Binding-site contacts:
Ligand atom O6 contacts residue SER284 of chain 35.H at 2.6 Å (h-bond).
Ligand atom C6 contacts residue SER284 of chain 35.H at 3.5 Å.
Ligand atom O6 contacts residue ASN318 of chain 35.H at 2.6 Å (h-bond).
Ligand atom C6 contacts residue ASN318 of chain 35.H at 3.2 Å.

Sequence of chain 35.H:
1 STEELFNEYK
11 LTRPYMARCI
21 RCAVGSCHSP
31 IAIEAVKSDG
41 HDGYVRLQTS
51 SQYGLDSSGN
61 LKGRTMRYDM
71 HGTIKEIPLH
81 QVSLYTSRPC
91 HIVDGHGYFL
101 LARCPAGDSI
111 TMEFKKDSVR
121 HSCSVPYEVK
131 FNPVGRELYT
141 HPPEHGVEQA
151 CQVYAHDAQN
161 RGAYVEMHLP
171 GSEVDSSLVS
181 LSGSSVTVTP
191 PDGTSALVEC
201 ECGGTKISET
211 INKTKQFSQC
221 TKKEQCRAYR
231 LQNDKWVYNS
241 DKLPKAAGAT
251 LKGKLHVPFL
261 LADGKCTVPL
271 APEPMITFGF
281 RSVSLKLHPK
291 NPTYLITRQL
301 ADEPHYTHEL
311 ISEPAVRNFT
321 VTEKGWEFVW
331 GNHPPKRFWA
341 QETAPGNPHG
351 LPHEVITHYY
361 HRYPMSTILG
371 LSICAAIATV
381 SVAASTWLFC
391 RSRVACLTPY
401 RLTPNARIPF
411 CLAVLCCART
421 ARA

This protein binds this small molecule.
Small molecule (SMILES): CC(=O)N[C@@H]1[C@@H](O)[C@H](O)[C@@H](CO)O[C@H]1O